Binding-site contacts:
Ligand atom C2 contacts residue ILE253 of chain 1.J at 4.4 Å (hydrophobic).
Ligand atom C5 contacts residue LEU252 of chain 1.J at 4.4 Å (hydrophobic).
Ligand atom C4 contacts residue LEU252 of chain 1.J at 4.2 Å (hydrophobic).
Ligand atom C2 contacts residue VAL326 of chain 1.M at 4.0 Å (hydrophobic).
Ligand atom C4 contacts residue ILE253 of chain 1.J at 3.7 Å (hydrophobic).
Ligand atom C3 contacts residue VAL326 of chain 1.M at 4.4 Å (hydrophobic).
Ligand atom C4 contacts residue VAL326 of chain 1.M at 4.0 Å (hydrophobic).

Sequence of chain 1.J:
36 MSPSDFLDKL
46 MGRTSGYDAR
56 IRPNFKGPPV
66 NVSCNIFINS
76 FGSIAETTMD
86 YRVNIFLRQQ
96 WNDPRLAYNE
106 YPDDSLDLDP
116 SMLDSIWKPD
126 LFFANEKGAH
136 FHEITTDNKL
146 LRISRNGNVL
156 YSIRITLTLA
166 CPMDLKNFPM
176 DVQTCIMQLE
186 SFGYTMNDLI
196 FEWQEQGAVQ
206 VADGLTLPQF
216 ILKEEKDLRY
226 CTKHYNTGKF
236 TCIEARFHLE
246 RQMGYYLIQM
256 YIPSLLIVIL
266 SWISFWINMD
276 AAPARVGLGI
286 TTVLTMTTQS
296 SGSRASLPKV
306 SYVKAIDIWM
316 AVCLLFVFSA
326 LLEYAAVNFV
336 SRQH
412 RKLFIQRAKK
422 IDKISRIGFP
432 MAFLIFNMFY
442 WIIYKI

The protein below binds the small molecule below.
Small molecule (SMILES): CCCCC

Sequence of chain 1.M:
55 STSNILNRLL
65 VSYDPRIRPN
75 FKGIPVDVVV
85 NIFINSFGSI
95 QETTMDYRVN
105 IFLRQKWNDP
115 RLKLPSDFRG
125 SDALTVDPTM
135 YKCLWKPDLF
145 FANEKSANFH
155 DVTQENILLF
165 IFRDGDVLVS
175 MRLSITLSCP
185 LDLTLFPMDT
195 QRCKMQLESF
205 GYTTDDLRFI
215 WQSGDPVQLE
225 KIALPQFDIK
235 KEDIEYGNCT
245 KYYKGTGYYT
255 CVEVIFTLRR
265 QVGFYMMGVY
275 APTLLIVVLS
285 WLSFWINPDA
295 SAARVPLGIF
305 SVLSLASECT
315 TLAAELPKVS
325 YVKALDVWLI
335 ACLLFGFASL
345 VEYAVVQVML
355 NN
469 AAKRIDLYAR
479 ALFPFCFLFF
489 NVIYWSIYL